Sequence of chain 1.D:
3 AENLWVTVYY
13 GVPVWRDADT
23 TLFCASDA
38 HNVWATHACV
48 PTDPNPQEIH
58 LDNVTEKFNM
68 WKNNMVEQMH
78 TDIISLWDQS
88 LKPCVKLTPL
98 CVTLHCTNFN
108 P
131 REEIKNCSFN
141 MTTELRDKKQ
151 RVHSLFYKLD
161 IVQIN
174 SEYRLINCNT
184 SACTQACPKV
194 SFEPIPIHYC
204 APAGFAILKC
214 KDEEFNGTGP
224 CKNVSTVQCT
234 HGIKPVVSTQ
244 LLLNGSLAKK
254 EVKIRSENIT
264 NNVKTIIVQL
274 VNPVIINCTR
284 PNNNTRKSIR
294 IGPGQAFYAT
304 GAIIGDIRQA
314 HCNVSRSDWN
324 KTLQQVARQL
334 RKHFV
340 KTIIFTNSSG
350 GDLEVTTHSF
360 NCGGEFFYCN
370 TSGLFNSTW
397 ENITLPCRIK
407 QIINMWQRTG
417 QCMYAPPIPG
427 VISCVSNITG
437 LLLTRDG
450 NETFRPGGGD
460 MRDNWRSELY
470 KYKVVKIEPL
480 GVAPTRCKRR

Binding-site contacts:
Ligand atom C5 contacts residue HIS153 of chain 1.D at 3.9 Å.
Ligand atom O7 contacts residue PHE106 of chain 1.D at 3.9 Å.
Ligand atom C7 contacts residue HIS153 of chain 1.D at 4.5 Å.
Ligand atom O7 contacts residue ASN136 of chain 1.D at 4.0 Å.
Ligand atom C8 contacts residue LEU155 of chain 1.D at 4.2 Å (hydrophobic).
Ligand atom C8 contacts residue ALA305 of chain 1.D at 3.8 Å (hydrophobic).
Ligand atom C4 contacts residue ASN136 of chain 1.D at 4.2 Å.
Ligand atom C8 contacts residue ARG151 of chain 1.D at 3.6 Å.
Ligand atom C8 contacts residue GLY304 of chain 1.D at 4.3 Å.
Ligand atom C2 contacts residue ASN136 of chain 1.D at 2.5 Å.
Ligand atom C1 contacts residue HIS153 of chain 1.D at 4.3 Å.
Ligand atom C8 contacts residue PHE106 of chain 1.D at 3.5 Å (hydrophobic).
Ligand atom C7 contacts residue ASN136 of chain 1.D at 3.7 Å.
Ligand atom C3 contacts residue HIS153 of chain 1.D at 3.9 Å.
Ligand atom O4 contacts residue HIS153 of chain 1.D at 3.7 Å.
Ligand atom C4 contacts residue HIS153 of chain 1.D at 4.1 Å.
Ligand atom N2 contacts residue ASN136 of chain 1.D at 2.9 Å (h-bond).
Ligand atom O6 contacts residue SER138 of chain 1.D at 4.0 Å.
Ligand atom C1 contacts residue ASN136 of chain 1.D at 1.4 Å.
Ligand atom C3 contacts residue ASN136 of chain 1.D at 3.8 Å.
Ligand atom O5 contacts residue ASN136 of chain 1.D at 2.4 Å (h-bond).
Ligand atom O7 contacts residue HIS153 of chain 1.D at 3.7 Å.
Ligand atom O6 contacts residue HIS153 of chain 1.D at 4.0 Å.
Ligand atom O6 contacts residue ARG151 of chain 1.D at 3.6 Å (salt-bridge).
Ligand atom C5 contacts residue ASN136 of chain 1.D at 3.7 Å.
Ligand atom C7 contacts residue PHE106 of chain 1.D at 3.9 Å (hydrophobic).

A protein and the small-molecule ligand that binds it are described below.
Small molecule (SMILES): CC(=O)N[C@H]1[C@H](O[C@H]2[C@H](O)[C@@H](NC(C)=O)CO[C@@H]2CO)O[C@H](CO)[C@@H](O)[C@@H]1O